Sequence of chain 1.E:
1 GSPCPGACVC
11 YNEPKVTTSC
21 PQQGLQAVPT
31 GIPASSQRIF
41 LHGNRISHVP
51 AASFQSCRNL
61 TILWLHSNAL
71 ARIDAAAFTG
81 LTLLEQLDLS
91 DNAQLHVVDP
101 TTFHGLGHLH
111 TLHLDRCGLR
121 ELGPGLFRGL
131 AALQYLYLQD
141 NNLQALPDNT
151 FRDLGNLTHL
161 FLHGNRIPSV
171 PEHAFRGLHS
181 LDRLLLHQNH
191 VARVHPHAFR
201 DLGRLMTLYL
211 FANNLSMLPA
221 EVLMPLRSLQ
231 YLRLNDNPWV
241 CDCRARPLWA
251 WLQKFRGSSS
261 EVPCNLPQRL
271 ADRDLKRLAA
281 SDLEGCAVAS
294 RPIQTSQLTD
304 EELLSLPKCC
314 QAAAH

This protein binds this small molecule.
Small molecule (SMILES): CC(=O)N[C@@H]1[C@@H](O)[C@H](O)[C@@H](CO)O[C@H]1O

Binding-site contacts:
Ligand atom C3 contacts residue ASN59 of chain 1.E at 3.8 Å.
Ligand atom O7 contacts residue SER35 of chain 1.E at 3.4 Å.
Ligand atom C1 contacts residue ASN59 of chain 1.E at 1.4 Å.
Ligand atom C2 contacts residue ASN59 of chain 1.E at 2.5 Å.
Ligand atom O5 contacts residue ASN59 of chain 1.E at 2.3 Å (h-bond).
Ligand atom O7 contacts residue ASN59 of chain 1.E at 4.0 Å.
Ligand atom C7 contacts residue ASN59 of chain 1.E at 3.7 Å.
Ligand atom C8 contacts residue SER56 of chain 1.E at 3.5 Å.
Ligand atom N2 contacts residue ASN59 of chain 1.E at 2.9 Å (h-bond).
Ligand atom C8 contacts residue SER35 of chain 1.E at 4.5 Å.
Ligand atom C8 contacts residue ARG58 of chain 1.E at 4.4 Å.
Ligand atom C7 contacts residue SER35 of chain 1.E at 4.1 Å.
Ligand atom C4 contacts residue ASN59 of chain 1.E at 4.2 Å.
Ligand atom C8 contacts residue ALA34 of chain 1.E at 3.3 Å (hydrophobic).
Ligand atom C5 contacts residue ASN59 of chain 1.E at 3.6 Å.
Ligand atom C7 contacts residue ALA34 of chain 1.E at 3.9 Å (hydrophobic).
Ligand atom O7 contacts residue ALA34 of chain 1.E at 3.9 Å.